Sequence of chain 1.D:
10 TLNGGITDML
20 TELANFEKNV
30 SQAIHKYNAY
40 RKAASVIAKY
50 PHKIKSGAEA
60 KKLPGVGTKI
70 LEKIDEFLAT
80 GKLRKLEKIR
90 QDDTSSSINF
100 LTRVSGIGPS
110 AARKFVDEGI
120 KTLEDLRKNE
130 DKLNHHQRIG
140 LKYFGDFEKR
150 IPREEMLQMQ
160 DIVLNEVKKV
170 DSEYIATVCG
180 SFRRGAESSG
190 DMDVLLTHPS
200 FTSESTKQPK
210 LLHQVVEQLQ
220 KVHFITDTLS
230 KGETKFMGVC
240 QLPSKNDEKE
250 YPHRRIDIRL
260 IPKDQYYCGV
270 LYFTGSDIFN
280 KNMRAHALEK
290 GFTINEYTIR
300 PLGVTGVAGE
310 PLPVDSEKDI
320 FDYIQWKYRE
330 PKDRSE

A small-molecule ligand and the protein it binds are described below.
Small molecule (SMILES): Cc1cn([C@H]2C[C@H](O[P](=O)(O)OC[C@H]3O[C@@H](n4ccc(N)nc4=O)C[C@@H]3O[P](=O)(O)OC[C@H]3O[C@@H](n4cnc5c(=O)nc(N)[nH]c54)C[C@@H]3O[P](=O)(O)OC[C@H]3O[C@@H](n4cnc5c(=O)nc(N)[nH]c54)C[C@@H]3O)[C@@H](CO[P](=O)(O)O[C@H]3C[C@H](n4cnc5c(=O)nc(N)[nH]c54)O[C@@H]3COP(=O)(O)O)O2)c(=O)[nH]c1=O

Binding-site contacts:
Ligand atom C5' contacts residue TYR39 of chain 1.D at 3.4 Å (hydrophobic).
Ligand atom P contacts residue LYS68 of chain 1.D at 3.8 Å.
Ligand atom O4' contacts residue ALA38 of chain 1.D at 3.4 Å.
Ligand atom O5' contacts residue GLY66 of chain 1.D at 3.5 Å.
Ligand atom OP1 contacts residue THR67 of chain 1.D at 3.6 Å.
Ligand atom OP1 contacts residue GLY64 of chain 1.D at 2.6 Å (h-bond).
Ligand atom O3' contacts residue GLY64 of chain 1.D at 3.5 Å.
Ligand atom OP1 contacts residue ILE69 of chain 1.D at 2.8 Å (h-bond).
Ligand atom O3' contacts residue ILE69 of chain 1.D at 3.6 Å.
Ligand atom OP2 contacts residue LYS35 of chain 1.D at 2.5 Å (salt-bridge).
Ligand atom C3' contacts residue LYS68 of chain 1.D at 3.9 Å.
Ligand atom O3' contacts residue VAL65 of chain 1.D at 4.0 Å.
Ligand atom OP1 contacts residue TYR39 of chain 1.D at 3.8 Å.
Ligand atom P contacts residue ILE69 of chain 1.D at 3.9 Å.
Ligand atom C1' contacts residue ALA38 of chain 1.D at 4.0 Å (hydrophobic).
Ligand atom P contacts residue GLY64 of chain 1.D at 3.8 Å.
Ligand atom OP1 contacts residue LYS68 of chain 1.D at 3.0 Å.
Ligand atom OP1 contacts residue NA1 of chain 1.K at 3.8 Å.
Ligand atom C3' contacts residue GLY64 of chain 1.D at 3.9 Å.
Ligand atom C6 contacts residue HIS34 of chain 1.D at 4.0 Å.
Ligand atom OP2 contacts residue GLY66 of chain 1.D at 4.0 Å.
Ligand atom P contacts residue GLY66 of chain 1.D at 3.8 Å.
Ligand atom C3' contacts residue GLY66 of chain 1.D at 3.7 Å.
Ligand atom OP2 contacts residue LYS68 of chain 1.D at 3.0 Å (salt-bridge).
Ligand atom C5' contacts residue GLY64 of chain 1.D at 3.4 Å.
Ligand atom OP3 contacts residue LYS68 of chain 1.D at 3.4 Å (salt-bridge).
Ligand atom OP2 contacts residue NA1 of chain 1.K at 3.5 Å (h-bond).
Ligand atom OP2 contacts residue THR67 of chain 1.D at 3.7 Å.
Ligand atom OP1 contacts residue PRO63 of chain 1.D at 3.6 Å.
Ligand atom N1 contacts residue HIS34 of chain 1.D at 3.6 Å.
Ligand atom C4' contacts residue GLY64 of chain 1.D at 3.4 Å.
Ligand atom OP1 contacts residue VAL65 of chain 1.D at 3.8 Å.
Ligand atom C5' contacts residue GLY66 of chain 1.D at 3.7 Å.
Ligand atom OP1 contacts residue GLU288 of chain 1.D at 3.7 Å.
Ligand atom OP1 contacts residue LYS68 of chain 1.D at 3.3 Å (salt-bridge).
Ligand atom P contacts residue LYS35 of chain 1.D at 3.8 Å.
Ligand atom C8 contacts residue LYS35 of chain 1.D at 4.0 Å.
Ligand atom OP1 contacts residue GLY66 of chain 1.D at 3.0 Å (h-bond).
Ligand atom OP2 contacts residue VAL65 of chain 1.D at 3.9 Å.
Ligand atom P contacts residue LYS68 of chain 1.D at 3.6 Å.